A protein and the small-molecule ligand that binds it are described below.
Small molecule (SMILES): CC(=O)N[C@@H]1[C@@H](O)[C@H](O)[C@@H](CO)O[C@H]1O

Sequence of chain 1.A:
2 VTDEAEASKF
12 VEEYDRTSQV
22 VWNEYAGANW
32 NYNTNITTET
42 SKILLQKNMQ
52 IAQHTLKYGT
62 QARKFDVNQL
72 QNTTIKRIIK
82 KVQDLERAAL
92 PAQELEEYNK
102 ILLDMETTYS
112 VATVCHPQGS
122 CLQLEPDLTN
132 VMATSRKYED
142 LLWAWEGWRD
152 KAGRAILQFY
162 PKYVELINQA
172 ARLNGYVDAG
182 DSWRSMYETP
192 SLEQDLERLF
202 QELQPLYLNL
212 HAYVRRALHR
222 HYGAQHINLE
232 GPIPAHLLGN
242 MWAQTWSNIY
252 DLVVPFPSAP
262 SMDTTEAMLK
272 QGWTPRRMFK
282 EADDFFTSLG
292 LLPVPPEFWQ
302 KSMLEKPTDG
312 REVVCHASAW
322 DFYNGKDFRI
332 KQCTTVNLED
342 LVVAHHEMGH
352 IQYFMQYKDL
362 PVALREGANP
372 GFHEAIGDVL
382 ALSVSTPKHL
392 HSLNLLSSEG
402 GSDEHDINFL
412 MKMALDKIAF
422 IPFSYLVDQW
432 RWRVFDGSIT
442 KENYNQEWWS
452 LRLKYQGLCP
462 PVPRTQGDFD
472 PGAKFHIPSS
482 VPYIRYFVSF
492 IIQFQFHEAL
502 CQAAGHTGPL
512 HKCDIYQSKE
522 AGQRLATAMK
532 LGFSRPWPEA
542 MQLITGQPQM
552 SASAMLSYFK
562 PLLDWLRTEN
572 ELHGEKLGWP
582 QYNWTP

Binding-site contacts:
Ligand atom C7 contacts residue ARG312 of chain 1.A at 4.0 Å.
Ligand atom O6 contacts residue THR41 of chain 1.A at 4.2 Å.
Ligand atom C3 contacts residue ASN36 of chain 1.A at 3.8 Å.
Ligand atom C5 contacts residue THR38 of chain 1.A at 4.1 Å.
Ligand atom O5 contacts residue THR38 of chain 1.A at 4.0 Å.
Ligand atom C6 contacts residue THR38 of chain 1.A at 3.5 Å.
Ligand atom C6 contacts residue GLU40 of chain 1.A at 3.7 Å.
Ligand atom C6 contacts residue THR41 of chain 1.A at 4.0 Å.
Ligand atom C4 contacts residue ASN36 of chain 1.A at 4.3 Å.
Ligand atom N2 contacts residue ASN36 of chain 1.A at 2.8 Å (h-bond).
Ligand atom C1 contacts residue THR38 of chain 1.A at 4.4 Å.
Ligand atom O5 contacts residue ASN36 of chain 1.A at 2.4 Å (h-bond).
Ligand atom N2 contacts residue ARG312 of chain 1.A at 4.2 Å.
Ligand atom C8 contacts residue ARG312 of chain 1.A at 3.1 Å.
Ligand atom C5 contacts residue ASN36 of chain 1.A at 3.7 Å.
Ligand atom C8 contacts residue ASN36 of chain 1.A at 4.1 Å.
Ligand atom C2 contacts residue ASN36 of chain 1.A at 2.4 Å.
Ligand atom O5 contacts residue THR41 of chain 1.A at 3.8 Å.
Ligand atom C7 contacts residue ASN36 of chain 1.A at 3.3 Å.
Ligand atom O6 contacts residue GLU40 of chain 1.A at 2.8 Å (salt-bridge).
Ligand atom C1 contacts residue ASN36 of chain 1.A at 1.4 Å.
Ligand atom O7 contacts residue ASN36 of chain 1.A at 3.9 Å.
Ligand atom C8 contacts residue ASP310 of chain 1.A at 3.9 Å.